Binding-site contacts:
Ligand atom O1B contacts residue SER35 of chain 1.A at 3.0 Å (h-bond).
Ligand atom O1A contacts residue ALA36 of chain 1.A at 2.7 Å (h-bond).
Ligand atom O1G contacts residue THR53 of chain 1.A at 2.9 Å (h-bond).
Ligand atom O2B contacts residue GLY31 of chain 1.A at 3.5 Å (h-bond).
Ligand atom O2B contacts residue VAL32 of chain 1.A at 3.4 Å (h-bond).
Ligand atom O1B contacts residue MG1 of chain 1.D at 2.1 Å.
Ligand atom O2B contacts residue GLY33 of chain 1.A at 3.1 Å (h-bond).
Ligand atom N2 contacts residue ASP137 of chain 1.A at 3.0 Å (salt-bridge).
Ligand atom N7 contacts residue ASN134 of chain 1.A at 3.1 Å (h-bond).
Ligand atom O1A contacts residue GLY33 of chain 1.A at 3.4 Å.
Ligand atom O3' contacts residue ASP48 of chain 1.A at 2.9 Å (salt-bridge).
Ligand atom O2G contacts residue GLY78 of chain 1.A at 3.0 Å (h-bond).
Ligand atom O1A contacts residue SER35 of chain 1.A at 3.4 Å (h-bond).
Ligand atom PB contacts residue MG1 of chain 1.D at 3.2 Å.
Ligand atom O1G contacts residue MG1 of chain 1.D at 2.0 Å.
Ligand atom O2' contacts residue ASP48 of chain 1.A at 3.2 Å (salt-bridge).
Ligand atom O3G contacts residue PRO52 of chain 1.A at 3.3 Å.
Ligand atom C8 contacts residue ALA36 of chain 1.A at 3.5 Å (hydrophobic).
Ligand atom O6 contacts residue ALA164 of chain 1.A at 2.9 Å (h-bond).
Ligand atom O6 contacts residue ASN134 of chain 1.A at 3.3 Å (h-bond).
Ligand atom O2' contacts residue PHE46 of chain 1.A at 3.4 Å.
Ligand atom O4' contacts residue LYS135 of chain 1.A at 3.2 Å (salt-bridge).
Ligand atom PG contacts residue ASP30 of chain 1.A at 3.5 Å.
Ligand atom O3G contacts residue ASP30 of chain 1.A at 2.6 Å (salt-bridge).
Ligand atom C3B contacts residue MG1 of chain 1.D at 3.5 Å.
Ligand atom O6 contacts residue LYS135 of chain 1.A at 3.4 Å.
Ligand atom C2' contacts residue VAL47 of chain 1.A at 3.5 Å (hydrophobic).
Ligand atom O3A contacts residue GLY33 of chain 1.A at 3.1 Å (h-bond).
Ligand atom O2G contacts residue LYS34 of chain 1.A at 2.7 Å (salt-bridge).
Ligand atom N2 contacts residue LEU138 of chain 1.A at 3.5 Å.
Ligand atom O1B contacts residue LYS34 of chain 1.A at 3.5 Å (salt-bridge).
Ligand atom N1 contacts residue ASP137 of chain 1.A at 2.9 Å (salt-bridge).
Ligand atom O2G contacts residue ASP30 of chain 1.A at 3.4 Å.
Ligand atom C8 contacts residue GLY33 of chain 1.A at 3.6 Å.
Ligand atom O2' contacts residue VAL47 of chain 1.A at 2.8 Å (h-bond).
Ligand atom O6 contacts residue SER163 of chain 1.A at 3.6 Å.
Ligand atom PG contacts residue MG1 of chain 1.D at 3.2 Å.
Ligand atom O6 contacts residue ASP137 of chain 1.A at 3.5 Å (salt-bridge).
Ligand atom O2B contacts residue LYS34 of chain 1.A at 2.9 Å (salt-bridge).
Ligand atom C3B contacts residue GLY31 of chain 1.A at 3.5 Å.

Sequence of chain 1.A:
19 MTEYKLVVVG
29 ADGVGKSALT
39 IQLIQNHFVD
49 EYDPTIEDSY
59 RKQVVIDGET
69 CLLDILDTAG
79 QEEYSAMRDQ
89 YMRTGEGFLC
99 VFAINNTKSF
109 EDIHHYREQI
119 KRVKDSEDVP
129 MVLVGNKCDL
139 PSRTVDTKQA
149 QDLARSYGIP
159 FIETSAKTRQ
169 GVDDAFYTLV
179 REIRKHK

A small-molecule ligand and the protein it binds are described below.
Small molecule (SMILES): Nc1nc2c(ncn2[C@@H]2O[C@H](CO[P](=O)(O)O[P](=O)(O)CP(=O)(O)O)[C@@H](O)[C@H]2O)c(=O)[nH]1